Binding-site contacts:
Ligand atom O3' contacts residue DA1 of chain 1.XD at 1.6 Å.
Ligand atom C5' contacts residue PRO205 of chain 1.HA at 4.5 Å (hydrophobic).
Ligand atom C3' contacts residue DA1 of chain 1.XD at 2.6 Å.
Ligand atom C2' contacts residue DA1 of chain 1.XD at 3.1 Å.
Ligand atom C4' contacts residue DA1 of chain 1.XD at 3.9 Å.
Ligand atom C5' contacts residue DA1 of chain 1.XD at 4.4 Å.
Ligand atom O3' contacts residue PRO205 of chain 1.HA at 4.2 Å.
Ligand atom O5' contacts residue DA1 of chain 1.XD at 4.3 Å.

A protein and the small-molecule ligand that binds it are described below.
Small molecule (SMILES): Nc1ccn([C@H]2C[C@H](O)[C@@H](COP(=O)(O)O)O2)c(=O)n1

Sequence of chain 1.HA:
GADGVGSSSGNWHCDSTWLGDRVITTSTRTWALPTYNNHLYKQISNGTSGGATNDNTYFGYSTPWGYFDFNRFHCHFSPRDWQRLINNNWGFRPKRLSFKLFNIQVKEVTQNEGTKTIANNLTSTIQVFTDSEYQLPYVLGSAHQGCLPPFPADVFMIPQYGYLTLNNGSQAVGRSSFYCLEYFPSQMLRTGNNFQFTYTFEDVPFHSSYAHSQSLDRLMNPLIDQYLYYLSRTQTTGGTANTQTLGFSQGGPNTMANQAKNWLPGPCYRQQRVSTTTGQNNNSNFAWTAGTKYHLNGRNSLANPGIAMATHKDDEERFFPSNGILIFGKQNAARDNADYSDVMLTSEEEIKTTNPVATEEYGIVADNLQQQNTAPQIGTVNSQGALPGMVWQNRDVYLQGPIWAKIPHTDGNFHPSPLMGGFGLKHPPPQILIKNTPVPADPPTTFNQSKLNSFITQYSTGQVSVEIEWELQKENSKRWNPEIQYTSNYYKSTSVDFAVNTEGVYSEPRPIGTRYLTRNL